The small molecule below binds the protein below.
Small molecule (SMILES): CC(=O)N[C@H]1[C@H](O[C@H]2[C@H](O)[C@@H](NC(C)=O)CO[C@@H]2CO)O[C@H](CO)[C@@H](O)[C@@H]1O

Sequence of chain 3.C:
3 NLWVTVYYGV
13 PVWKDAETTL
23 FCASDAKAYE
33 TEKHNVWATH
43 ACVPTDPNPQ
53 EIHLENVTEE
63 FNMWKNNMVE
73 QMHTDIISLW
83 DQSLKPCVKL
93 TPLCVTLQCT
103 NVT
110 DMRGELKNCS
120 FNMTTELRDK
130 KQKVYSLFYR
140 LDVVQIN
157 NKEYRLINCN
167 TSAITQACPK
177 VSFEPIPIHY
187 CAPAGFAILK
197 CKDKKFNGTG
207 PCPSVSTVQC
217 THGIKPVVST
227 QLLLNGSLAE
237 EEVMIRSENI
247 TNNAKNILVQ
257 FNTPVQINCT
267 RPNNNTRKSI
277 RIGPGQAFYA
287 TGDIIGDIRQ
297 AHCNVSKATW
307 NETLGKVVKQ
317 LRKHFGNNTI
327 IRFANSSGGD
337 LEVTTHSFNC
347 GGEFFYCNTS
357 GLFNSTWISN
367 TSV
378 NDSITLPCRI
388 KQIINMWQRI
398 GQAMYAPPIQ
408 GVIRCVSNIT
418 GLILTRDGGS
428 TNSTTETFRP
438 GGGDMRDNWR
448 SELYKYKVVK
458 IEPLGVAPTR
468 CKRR

Sequence of chain 3.A:
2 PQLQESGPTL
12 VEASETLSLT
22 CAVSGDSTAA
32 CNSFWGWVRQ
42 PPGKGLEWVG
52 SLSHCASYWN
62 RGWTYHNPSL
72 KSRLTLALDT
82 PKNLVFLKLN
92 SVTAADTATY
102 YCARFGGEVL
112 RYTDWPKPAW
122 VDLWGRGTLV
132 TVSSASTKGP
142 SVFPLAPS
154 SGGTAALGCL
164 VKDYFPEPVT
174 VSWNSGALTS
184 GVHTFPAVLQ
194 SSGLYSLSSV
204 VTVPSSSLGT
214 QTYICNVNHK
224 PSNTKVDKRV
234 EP

Binding-site contacts:
Ligand atom C3 contacts residue ASN117 of chain 3.C at 3.8 Å.
Ligand atom O6 contacts residue SER119 of chain 3.C at 3.2 Å (h-bond).
Ligand atom N2 contacts residue ASN117 of chain 3.C at 2.9 Å (h-bond).
Ligand atom C6 contacts residue TYR134 of chain 3.C at 4.5 Å (hydrophobic).
Ligand atom C7 contacts residue ASP289 of chain 3.C at 4.3 Å.
Ligand atom N2 contacts residue TYR134 of chain 3.C at 4.1 Å.
Ligand atom O3 contacts residue TYR134 of chain 3.C at 4.3 Å.
Ligand atom O6 contacts residue TYR134 of chain 3.C at 3.9 Å.
Ligand atom C2 contacts residue TYR134 of chain 3.C at 4.0 Å (hydrophobic).
Ligand atom C4 contacts residue TYR134 of chain 3.C at 4.2 Å (hydrophobic).
Ligand atom C7 contacts residue TYR134 of chain 3.C at 4.0 Å (hydrophobic).
Ligand atom C4 contacts residue ASN117 of chain 3.C at 4.2 Å.
Ligand atom C7 contacts residue ARG112 of chain 3.A at 4.0 Å.
Ligand atom O7 contacts residue TYR134 of chain 3.C at 3.2 Å.
Ligand atom O7 contacts residue ARG112 of chain 3.A at 3.0 Å (salt-bridge).
Ligand atom C8 contacts residue ASP289 of chain 3.C at 3.6 Å.
Ligand atom C3 contacts residue TYR134 of chain 3.C at 3.6 Å (hydrophobic).
Ligand atom O5 contacts residue ASN117 of chain 3.C at 2.3 Å (h-bond).
Ligand atom O5 contacts residue TYR134 of chain 3.C at 3.9 Å.
Ligand atom C7 contacts residue ASN117 of chain 3.C at 4.2 Å.
Ligand atom C5 contacts residue ASN117 of chain 3.C at 3.6 Å.
Ligand atom C5 contacts residue TYR134 of chain 3.C at 3.8 Å (hydrophobic).
Ligand atom C8 contacts residue TYR134 of chain 3.C at 3.8 Å (hydrophobic).
Ligand atom O4 contacts residue TYR134 of chain 3.C at 4.0 Å.
Ligand atom C2 contacts residue ASN117 of chain 3.C at 2.5 Å.
Ligand atom C1 contacts residue ASN117 of chain 3.C at 1.4 Å.
Ligand atom C1 contacts residue TYR134 of chain 3.C at 3.6 Å (hydrophobic).